Binding-site contacts:
Ligand atom O3 contacts residue MET114 of chain 1.B at 4.3 Å.
Ligand atom O3 contacts residue TRP143 of chain 1.A at 3.0 Å (h-bond).
Ligand atom O6 contacts residue MET114 of chain 1.B at 3.4 Å.
Ligand atom C12 contacts residue THR144 of chain 1.A at 3.7 Å.
Ligand atom N5 contacts residue LEU112 of chain 1.B at 3.9 Å.
Ligand atom C10 contacts residue TRP143 of chain 1.A at 3.1 Å (hydrophobic).
Ligand atom C12 contacts residue ARG104 of chain 1.B at 3.4 Å.
Ligand atom C9 contacts residue THR144 of chain 1.A at 4.0 Å.
Ligand atom C13 contacts residue TRP143 of chain 1.A at 4.1 Å (hydrophobic).
Ligand atom C13 contacts residue TYR192 of chain 1.A at 3.3 Å (hydrophobic).
Ligand atom C12 contacts residue LEU112 of chain 1.B at 4.1 Å (hydrophobic).
Ligand atom C8 contacts residue MET114 of chain 1.B at 3.8 Å (hydrophobic).
Ligand atom N1 contacts residue TRP143 of chain 1.A at 3.0 Å (h-bond).
Ligand atom C10 contacts residue TYR192 of chain 1.A at 3.6 Å (hydrophobic).
Ligand atom C13 contacts residue THR144 of chain 1.A at 4.2 Å.
Ligand atom C13 contacts residue LEU112 of chain 1.B at 4.0 Å (hydrophobic).
Ligand atom C9 contacts residue TRP143 of chain 1.A at 3.3 Å (hydrophobic).
Ligand atom C4 contacts residue TYR185 of chain 1.A at 4.1 Å (hydrophobic).
Ligand atom C2 contacts residue TRP143 of chain 1.A at 3.5 Å (hydrophobic).
Ligand atom N5 contacts residue TRP143 of chain 1.A at 3.8 Å.
Ligand atom C11 contacts residue TYR89 of chain 1.A at 3.8 Å (hydrophobic).
Ligand atom N1 contacts residue TYR192 of chain 1.A at 4.2 Å.
Ligand atom C7 contacts residue TYR89 of chain 1.A at 4.3 Å (hydrophobic).
Ligand atom O6 contacts residue THR144 of chain 1.A at 3.9 Å.
Ligand atom N1 contacts residue TYR89 of chain 1.A at 4.3 Å.
Ligand atom C9 contacts residue MET114 of chain 1.B at 4.0 Å (hydrophobic).
Ligand atom C8 contacts residue TRP143 of chain 1.A at 4.0 Å (hydrophobic).
Ligand atom C4 contacts residue CYS188 of chain 1.A at 4.3 Å (hydrophobic).
Ligand atom C10 contacts residue TYR89 of chain 1.A at 3.2 Å (hydrophobic).
Ligand atom O6 contacts residue TRP143 of chain 1.A at 3.6 Å.
Ligand atom C4 contacts residue CYS187 of chain 1.A at 3.9 Å (hydrophobic).
Ligand atom C2 contacts residue MET114 of chain 1.B at 3.8 Å (hydrophobic).
Ligand atom C10 contacts residue SER142 of chain 1.A at 3.4 Å.
Ligand atom C13 contacts residue CYS188 of chain 1.A at 3.7 Å (hydrophobic).
Ligand atom C11 contacts residue TYR185 of chain 1.A at 3.6 Å (hydrophobic).
Ligand atom C7 contacts residue TRP143 of chain 1.A at 3.9 Å (hydrophobic).
Ligand atom C11 contacts residue TRP53 of chain 1.B at 3.7 Å (hydrophobic).
Ligand atom N5 contacts residue THR144 of chain 1.A at 4.0 Å.
Ligand atom C4 contacts residue TRP143 of chain 1.A at 4.0 Å (hydrophobic).
Ligand atom C4 contacts residue TYR192 of chain 1.A at 3.5 Å (hydrophobic).

Sequence of chain 1.B:
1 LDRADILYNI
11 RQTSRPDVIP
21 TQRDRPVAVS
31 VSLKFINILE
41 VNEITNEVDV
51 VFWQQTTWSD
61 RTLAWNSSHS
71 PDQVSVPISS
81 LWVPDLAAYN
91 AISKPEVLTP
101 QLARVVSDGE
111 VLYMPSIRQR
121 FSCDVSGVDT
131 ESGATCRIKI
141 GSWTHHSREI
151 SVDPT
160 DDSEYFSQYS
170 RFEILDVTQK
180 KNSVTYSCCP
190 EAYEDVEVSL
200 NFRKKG

A protein and the small-molecule ligand that binds it are described below.
Small molecule (SMILES): C[C@H](CCOC(=O)N(C)C)N(C)C

Sequence of chain 1.A:
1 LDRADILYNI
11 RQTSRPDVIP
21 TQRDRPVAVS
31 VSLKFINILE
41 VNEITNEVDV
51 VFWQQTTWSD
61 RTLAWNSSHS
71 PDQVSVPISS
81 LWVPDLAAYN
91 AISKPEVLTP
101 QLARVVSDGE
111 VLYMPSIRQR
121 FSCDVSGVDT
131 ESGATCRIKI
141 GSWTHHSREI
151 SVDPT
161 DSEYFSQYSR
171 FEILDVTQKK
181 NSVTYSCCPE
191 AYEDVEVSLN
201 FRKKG